This protein binds this small molecule.
Small molecule (SMILES): N#Cc1ccccc1Oc1ccc(Cn2cc(C3CCCC3)nn2)cc1O

Binding-site contacts:
Ligand atom CAE contacts residue MET123 of chain 1.C at 3.5 Å (hydrophobic).
Ligand atom NAQ contacts residue LEU238 of chain 1.C at 3.6 Å.
Ligand atom CAT contacts residue TYR178 of chain 1.C at 3.4 Å (hydrophobic).
Ligand atom NAQ contacts residue GLN234 of chain 1.C at 3.0 Å (h-bond).
Ligand atom CAE contacts residue MET181 of chain 1.C at 3.6 Å (hydrophobic).
Ligand atom CAC contacts residue ALA218 of chain 1.C at 3.5 Å (hydrophobic).
Ligand atom CAJ contacts residue TYR178 of chain 1.C at 3.5 Å (hydrophobic).
Ligand atom CAL contacts residue LEU238 of chain 1.C at 3.5 Å (hydrophobic).
Ligand atom OAB contacts residue TYR178 of chain 1.C at 2.4 Å (h-bond).
Ligand atom CAV contacts residue ALA218 of chain 1.C at 3.7 Å (hydrophobic).
Ligand atom CAC contacts residue GLY116 of chain 1.C at 3.5 Å.
Ligand atom CAO contacts residue PRO176 of chain 1.C at 3.5 Å (hydrophobic).
Ligand atom CAH contacts residue NAD1 of chain 1.M at 3.1 Å.
Ligand atom NAA contacts residue NAD1 of chain 1.M at 3.3 Å.
Ligand atom CAY contacts residue ALA218 of chain 1.C at 3.7 Å (hydrophobic).
Ligand atom CAP contacts residue NAD1 of chain 1.M at 3.0 Å.
Ligand atom OAS contacts residue ALA218 of chain 1.C at 3.4 Å.
Ligand atom OAB contacts residue NAD1 of chain 1.M at 2.6 Å (h-bond).
Ligand atom CAU contacts residue NAD1 of chain 1.M at 3.1 Å.
Ligand atom CAK contacts residue PHE169 of chain 1.C at 3.7 Å (hydrophobic).
Ligand atom OAS contacts residue NAD1 of chain 1.M at 3.2 Å (h-bond).
Ligand atom CAX contacts residue NAD1 of chain 1.M at 3.6 Å.
Ligand atom NAA contacts residue GLY116 of chain 1.C at 3.2 Å (h-bond).
Ligand atom CAD contacts residue MET181 of chain 1.C at 3.5 Å (hydrophobic).
Ligand atom CAI contacts residue NAD1 of chain 1.M at 3.7 Å.
Ligand atom NAQ contacts residue ILE222 of chain 1.C at 3.5 Å.
Ligand atom CAF contacts residue MET181 of chain 1.C at 3.6 Å (hydrophobic).
Ligand atom CAF contacts residue PHE117 of chain 1.C at 3.6 Å (hydrophobic).
Ligand atom NAR contacts residue ILE222 of chain 1.C at 3.5 Å.
Ligand atom NAR contacts residue LEU238 of chain 1.C at 3.7 Å.
Ligand atom CAO contacts residue MET175 of chain 1.C at 3.5 Å (hydrophobic).
Ligand atom NAR contacts residue GLN234 of chain 1.C at 3.5 Å (h-bond).
Ligand atom CAT contacts residue NAD1 of chain 1.M at 3.6 Å.
Ligand atom CAI contacts residue MET219 of chain 1.C at 3.5 Å (hydrophobic).
Ligand atom CAJ contacts residue NAD1 of chain 1.M at 3.6 Å.
Ligand atom CAC contacts residue NAD1 of chain 1.M at 3.6 Å.
Ligand atom CAH contacts residue MET219 of chain 1.C at 3.7 Å (hydrophobic).
Ligand atom CAW contacts residue ILE222 of chain 1.C at 3.7 Å (hydrophobic).
Ligand atom CAY contacts residue NAD1 of chain 1.M at 3.7 Å.
Ligand atom CAH contacts residue ILE222 of chain 1.C at 3.6 Å (hydrophobic).

Sequence of chain 1.C:
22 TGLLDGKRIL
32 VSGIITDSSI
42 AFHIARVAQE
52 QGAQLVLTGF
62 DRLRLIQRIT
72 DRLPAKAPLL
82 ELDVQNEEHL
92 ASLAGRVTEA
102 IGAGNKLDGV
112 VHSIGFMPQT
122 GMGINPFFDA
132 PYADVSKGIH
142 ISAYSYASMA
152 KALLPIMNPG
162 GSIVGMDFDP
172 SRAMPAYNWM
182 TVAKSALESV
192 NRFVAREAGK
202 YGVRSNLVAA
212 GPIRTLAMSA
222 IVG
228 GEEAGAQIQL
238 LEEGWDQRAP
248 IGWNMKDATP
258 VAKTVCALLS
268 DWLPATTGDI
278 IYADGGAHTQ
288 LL